Binding-site contacts:
Ligand atom OXT contacts residue ARG114 of chain 1.A at 2.5 Å (salt-bridge).
Ligand atom O contacts residue THR81 of chain 1.A at 3.6 Å.
Ligand atom SD contacts residue GLN57 of chain 1.A at 3.9 Å.
Ligand atom CG contacts residue PHE56 of chain 1.A at 4.2 Å (hydrophobic).
Ligand atom O contacts residue ARG114 of chain 1.A at 3.8 Å.
Ligand atom C contacts residue ASN196 of chain 1.A at 3.9 Å.
Ligand atom CE contacts residue TYR61 of chain 1.A at 3.7 Å (hydrophobic).
Ligand atom O contacts residue ALA82 of chain 1.A at 4.3 Å.
Ligand atom CE contacts residue TYR39 of chain 1.A at 3.5 Å (hydrophobic).
Ligand atom C contacts residue HIS58 of chain 1.A at 4.2 Å.
Ligand atom C contacts residue ASN171 of chain 1.A at 4.0 Å.
Ligand atom SD contacts residue ASN111 of chain 1.A at 3.6 Å (h-bond).
Ligand atom CG contacts residue ASN111 of chain 1.A at 3.7 Å.
Ligand atom SD contacts residue HIS58 of chain 1.A at 3.4 Å (h-bond).
Ligand atom CA contacts residue ASN171 of chain 1.A at 4.3 Å.
Ligand atom CA contacts residue ASN173 of chain 1.A at 3.5 Å.
Ligand atom O contacts residue TYR194 of chain 1.A at 4.0 Å.
Ligand atom CG contacts residue TYR39 of chain 1.A at 3.7 Å (hydrophobic).
Ligand atom OXT contacts residue ASN171 of chain 1.A at 2.9 Å (h-bond).
Ligand atom CG contacts residue ASN171 of chain 1.A at 3.9 Å.
Ligand atom CA contacts residue PHE56 of chain 1.A at 3.9 Å (hydrophobic).
Ligand atom N contacts residue ASN196 of chain 1.A at 2.7 Å (h-bond).
Ligand atom N contacts residue PHE12 of chain 1.A at 3.7 Å.
Ligand atom OXT contacts residue ASN111 of chain 1.A at 4.2 Å.
Ligand atom O contacts residue ASN196 of chain 1.A at 2.9 Å (h-bond).
Ligand atom SD contacts residue TYR61 of chain 1.A at 3.6 Å.
Ligand atom CE contacts residue GLN57 of chain 1.A at 3.7 Å.
Ligand atom O contacts residue HIS58 of chain 1.A at 4.1 Å.
Ligand atom CA contacts residue TYR39 of chain 1.A at 3.6 Å (hydrophobic).
Ligand atom N contacts residue ASN173 of chain 1.A at 3.5 Å (h-bond).
Ligand atom CB contacts residue HIS58 of chain 1.A at 4.1 Å.
Ligand atom N contacts residue PHE56 of chain 1.A at 3.5 Å (h-bond).
Ligand atom CB contacts residue PHE56 of chain 1.A at 3.1 Å (hydrophobic).
Ligand atom C contacts residue ARG114 of chain 1.A at 3.4 Å.
Ligand atom CG contacts residue HIS58 of chain 1.A at 3.6 Å.
Ligand atom CB contacts residue ASN196 of chain 1.A at 3.6 Å.
Ligand atom CE contacts residue PHE56 of chain 1.A at 3.8 Å (hydrophobic).
Ligand atom CB contacts residue GLN57 of chain 1.A at 4.0 Å.
Ligand atom CB contacts residue TYR39 of chain 1.A at 3.9 Å (hydrophobic).
Ligand atom CA contacts residue ASN196 of chain 1.A at 3.6 Å.

Sequence of chain 1.A:
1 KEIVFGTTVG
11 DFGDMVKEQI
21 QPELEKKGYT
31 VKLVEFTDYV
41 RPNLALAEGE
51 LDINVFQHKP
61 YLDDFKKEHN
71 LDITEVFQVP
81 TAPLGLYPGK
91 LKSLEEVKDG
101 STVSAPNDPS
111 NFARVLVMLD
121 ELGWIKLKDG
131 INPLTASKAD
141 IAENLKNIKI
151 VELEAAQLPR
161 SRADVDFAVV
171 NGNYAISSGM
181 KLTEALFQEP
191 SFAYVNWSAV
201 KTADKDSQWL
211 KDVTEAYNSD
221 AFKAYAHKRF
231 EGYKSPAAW

This small molecule binds to this protein.
Small molecule (SMILES): CSCC[C@H](N)C(=O)O